Sequence of chain 1.A:
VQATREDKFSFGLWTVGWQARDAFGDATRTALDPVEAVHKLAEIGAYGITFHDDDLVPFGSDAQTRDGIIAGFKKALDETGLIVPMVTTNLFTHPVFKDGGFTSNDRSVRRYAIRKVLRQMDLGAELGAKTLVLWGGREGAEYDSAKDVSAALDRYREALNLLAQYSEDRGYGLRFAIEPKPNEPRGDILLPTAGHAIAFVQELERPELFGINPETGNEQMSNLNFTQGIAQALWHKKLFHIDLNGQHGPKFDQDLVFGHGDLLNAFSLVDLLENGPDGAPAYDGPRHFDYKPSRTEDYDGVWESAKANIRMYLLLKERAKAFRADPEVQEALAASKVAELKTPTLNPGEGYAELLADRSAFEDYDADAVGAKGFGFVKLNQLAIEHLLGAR

Binding-site contacts:
Ligand atom C4 contacts residue ASP291 of chain 1.B at 3.7 Å.
Ligand atom C5 contacts residue GLU180 of chain 1.B at 4.2 Å.
Ligand atom C5 contacts residue HIS53 of chain 1.B at 3.2 Å.
Ligand atom O4 contacts residue GLU180 of chain 1.B at 2.6 Å (salt-bridge).
Ligand atom O1 contacts residue PHE25 of chain 1.A at 4.1 Å.
Ligand atom O3 contacts residue ASP291 of chain 1.B at 2.8 Å (salt-bridge).
Ligand atom O3 contacts residue TRP15 of chain 1.B at 3.4 Å (h-bond).
Ligand atom C5 contacts residue THR89 of chain 1.B at 4.0 Å.
Ligand atom O2 contacts residue MG1 of chain 1.H at 2.4 Å.
Ligand atom O5 contacts residue TRP136 of chain 1.B at 3.5 Å.
Ligand atom C4 contacts residue TRP136 of chain 1.B at 3.9 Å (hydrophobic).
Ligand atom C4 contacts residue GLU180 of chain 1.B at 3.5 Å.
Ligand atom C4 contacts residue MG1 of chain 1.H at 3.4 Å.
Ligand atom O4 contacts residue GLU216 of chain 1.B at 4.3 Å.
Ligand atom C3 contacts residue MG1 of chain 1.H at 3.8 Å.
Ligand atom C2 contacts residue TRP136 of chain 1.B at 3.7 Å (hydrophobic).
Ligand atom C2 contacts residue MG1 of chain 1.H at 3.5 Å.
Ligand atom O2 contacts residue GLU180 of chain 1.B at 3.3 Å (salt-bridge).
Ligand atom O1 contacts residue ASP254 of chain 1.B at 3.6 Å (salt-bridge).
Ligand atom O2 contacts residue ASP244 of chain 1.B at 4.3 Å.
Ligand atom C3 contacts residue ASP291 of chain 1.B at 3.6 Å.
Ligand atom O4 contacts residue ASP244 of chain 1.B at 3.3 Å (salt-bridge).
Ligand atom O4 contacts residue MG1 of chain 1.H at 2.4 Å.
Ligand atom O3 contacts residue MG1 of chain 1.H at 3.7 Å.
Ligand atom O1 contacts residue TRP136 of chain 1.B at 3.6 Å.
Ligand atom C2 contacts residue GLU180 of chain 1.B at 4.0 Å.
Ligand atom C1 contacts residue LYS182 of chain 1.B at 4.0 Å.
Ligand atom O5 contacts residue PHE93 of chain 1.B at 3.9 Å.
Ligand atom C5 contacts residue TRP15 of chain 1.B at 4.4 Å (hydrophobic).
Ligand atom C1 contacts residue TRP136 of chain 1.B at 3.6 Å (hydrophobic).
Ligand atom O5 contacts residue THR89 of chain 1.B at 3.9 Å.
Ligand atom O5 contacts residue HIS53 of chain 1.B at 2.9 Å (h-bond).
Ligand atom C1 contacts residue PHE25 of chain 1.A at 3.6 Å (hydrophobic).
Ligand atom C5 contacts residue TRP136 of chain 1.B at 4.1 Å (hydrophobic).
Ligand atom C2 contacts residue ASP291 of chain 1.B at 3.9 Å.
Ligand atom O1 contacts residue LYS182 of chain 1.B at 2.8 Å (salt-bridge).
Ligand atom O4 contacts residue ASP291 of chain 1.B at 3.0 Å (salt-bridge).
Ligand atom C3 contacts residue TRP136 of chain 1.B at 3.8 Å (hydrophobic).
Ligand atom O2 contacts residue ASP291 of chain 1.B at 2.9 Å (salt-bridge).
Ligand atom O2 contacts residue GLU216 of chain 1.B at 3.2 Å (salt-bridge).

This small molecule binds to this protein.
Small molecule (SMILES): OC[C@@H](O)C(O)[C@@H](O)CO

Sequence of chain 1.B:
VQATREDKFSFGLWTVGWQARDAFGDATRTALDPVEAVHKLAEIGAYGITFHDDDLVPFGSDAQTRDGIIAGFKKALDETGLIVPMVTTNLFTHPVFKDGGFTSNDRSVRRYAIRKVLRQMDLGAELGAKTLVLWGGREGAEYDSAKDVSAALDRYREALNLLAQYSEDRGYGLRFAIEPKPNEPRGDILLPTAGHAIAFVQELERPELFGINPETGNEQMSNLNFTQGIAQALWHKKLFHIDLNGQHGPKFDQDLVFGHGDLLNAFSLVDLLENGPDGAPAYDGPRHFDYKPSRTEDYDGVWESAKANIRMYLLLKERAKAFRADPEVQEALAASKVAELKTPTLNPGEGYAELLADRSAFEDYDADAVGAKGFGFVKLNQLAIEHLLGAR